Binding-site contacts:
Ligand atom CA5 contacts residue ASP29 of chain 1.B at 3.6 Å.
Ligand atom O1 contacts residue ASP29 of chain 1.A at 3.0 Å (salt-bridge).
Ligand atom O contacts residue VAL82 of chain 1.B at 3.4 Å.
Ligand atom CA4 contacts residue GLY48 of chain 1.B at 3.4 Å.
Ligand atom OE1 contacts residue ASP30 of chain 1.B at 2.9 Å (salt-bridge).
Ligand atom N4 contacts residue GLY27 of chain 1.B at 3.0 Å (h-bond).
Ligand atom N6 contacts residue ASP30 of chain 1.B at 3.5 Å (salt-bridge).
Ligand atom C3 contacts residue ASP25 of chain 1.A at 3.4 Å.
Ligand atom O1 contacts residue ALA28 of chain 1.A at 3.4 Å.
Ligand atom NH1 contacts residue VAL82 of chain 1.A at 3.6 Å.
Ligand atom CH3 contacts residue GLY48 of chain 1.A at 3.5 Å.
Ligand atom NH2 contacts residue LEU23 of chain 1.A at 3.4 Å.
Ligand atom O4 contacts residue ALA28 of chain 1.B at 3.5 Å.
Ligand atom CD4 contacts residue ARG8 of chain 1.A at 3.2 Å.
Ligand atom CG2 contacts residue ARG8 of chain 1.B at 3.5 Å.
Ligand atom CB2 contacts residue ASP25 of chain 1.B at 3.4 Å.
Ligand atom N6 contacts residue ASP29 of chain 1.B at 3.4 Å (salt-bridge).
Ligand atom O5 contacts residue GLY48 of chain 1.B at 3.0 Å (h-bond).
Ligand atom CB contacts residue ASP29 of chain 1.A at 3.4 Å.
Ligand atom O4 contacts residue GLY27 of chain 1.B at 3.3 Å (h-bond).
Ligand atom N1 contacts residue GLY48 of chain 1.A at 2.9 Å (h-bond).
Ligand atom O1 contacts residue GLY27 of chain 1.A at 3.4 Å (h-bond).
Ligand atom CA3 contacts residue ASP25 of chain 1.A at 3.3 Å.
Ligand atom NH1 contacts residue ARG8 of chain 1.A at 3.1 Å.
Ligand atom NH2 contacts residue VAL82 of chain 1.A at 3.2 Å.
Ligand atom CG2 contacts residue ASP29 of chain 1.A at 3.5 Å.
Ligand atom O4 contacts residue ASP29 of chain 1.B at 3.1 Å (salt-bridge).
Ligand atom N contacts residue GLY48 of chain 1.A at 3.0 Å (h-bond).
Ligand atom OE1 contacts residue ASP29 of chain 1.B at 3.0 Å (salt-bridge).
Ligand atom CB2 contacts residue GLY27 of chain 1.A at 3.5 Å.
Ligand atom CB3 contacts residue ASP25 of chain 1.A at 3.5 Å.
Ligand atom N2 contacts residue GLY27 of chain 1.A at 2.9 Å (h-bond).
Ligand atom N3 contacts residue ASP25 of chain 1.A at 2.8 Å (salt-bridge).
Ligand atom N5 contacts residue GLY48 of chain 1.B at 2.9 Å (h-bond).
Ligand atom NE2 contacts residue ILE47 of chain 1.B at 3.6 Å.
Ligand atom C3 contacts residue ASP25 of chain 1.B at 3.1 Å.
Ligand atom CZ contacts residue ARG8 of chain 1.A at 3.6 Å.
Ligand atom NE2 contacts residue ASP30 of chain 1.B at 2.9 Å (salt-bridge).
Ligand atom CA3 contacts residue GLY27 of chain 1.B at 3.4 Å.
Ligand atom C contacts residue GLY48 of chain 1.A at 3.6 Å.

Sequence of chain 1.B:
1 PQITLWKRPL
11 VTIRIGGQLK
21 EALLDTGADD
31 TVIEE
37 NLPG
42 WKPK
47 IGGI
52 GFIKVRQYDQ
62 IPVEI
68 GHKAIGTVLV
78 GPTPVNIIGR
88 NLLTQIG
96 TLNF

Sequence of chain 1.A:
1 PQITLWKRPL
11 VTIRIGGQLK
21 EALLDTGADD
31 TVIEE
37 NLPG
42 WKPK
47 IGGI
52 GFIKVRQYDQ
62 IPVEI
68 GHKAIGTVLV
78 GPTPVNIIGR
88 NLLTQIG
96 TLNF

This protein binds this small molecule.
Small molecule (SMILES): CCCC[C@@H](CN[C@@H](CCCC)C(=O)N[C@@H](CCC(N)=O)C(=O)N[C@@H](CCCNC(N)=[NH2+])C(N)=O)NC(=O)[C@@H](NC(=O)[C@@H](NC(C)=O)[C@@H](C)O)[C@@H](C)CC